A protein and the small-molecule ligand that binds it are described below.
Small molecule (SMILES): NC(=O)c1coc(CN(Cc2ccc3c(c2)OCO3)C(=O)c2coc(CN(Cc3ccc4c(c3)OCO4)C(=O)c3coc(CCl)n3)n2)n1

Binding-site contacts:
Ligand atom N6 contacts residue ASN11 of chain 1.A at 3.1 Å (h-bond).
Ligand atom C5 contacts residue TYR31 of chain 1.A at 3.3 Å (hydrophobic).
Ligand atom O5 contacts residue GLU39 of chain 1.A at 3.5 Å (salt-bridge).
Ligand atom C29 contacts residue TRP108 of chain 2.B at 3.5 Å (hydrophobic).
Ligand atom N6 contacts residue LEU13 of chain 1.A at 3.5 Å.
Ligand atom C30 contacts residue TRP96 of chain 1.A at 3.3 Å (hydrophobic).
Ligand atom C17 contacts residue TRP108 of chain 2.B at 3.6 Å (hydrophobic).
Ligand atom C2 contacts residue TRP67 of chain 1.A at 3.5 Å (hydrophobic).
Ligand atom O8 contacts residue TRP108 of chain 2.B at 3.2 Å.
Ligand atom N3 contacts residue ARG72 of chain 1.A at 3.5 Å (salt-bridge).
Ligand atom N5 contacts residue LEU13 of chain 1.A at 3.6 Å (h-bond).
Ligand atom N4 contacts residue TRP108 of chain 2.B at 3.6 Å.
Ligand atom O7 contacts residue SER15 of chain 1.A at 2.6 Å (h-bond).
Ligand atom O4 contacts residue TRP67 of chain 1.A at 3.4 Å.
Ligand atom C13 contacts residue TYR42 of chain 1.A at 3.4 Å (hydrophobic).
Ligand atom C11 contacts residue TRP108 of chain 2.B at 3.5 Å (hydrophobic).
Ligand atom O10 contacts residue GLU32 of chain 1.A at 3.5 Å (salt-bridge).
Ligand atom C20 contacts residue LEU13 of chain 1.A at 3.1 Å (hydrophobic).
Ligand atom C12 contacts residue TRP67 of chain 1.A at 3.5 Å (hydrophobic).
Ligand atom O7 contacts residue ASN11 of chain 1.A at 3.1 Å (h-bond).
Ligand atom C31 contacts residue SER40 of chain 1.A at 3.6 Å.
Ligand atom O2 contacts residue THR78 of chain 1.A at 3.1 Å (h-bond).
Ligand atom C4 contacts residue TRP80 of chain 1.A at 3.6 Å (hydrophobic).
Ligand atom C7 contacts residue TRP96 of chain 1.A at 3.3 Å (hydrophobic).
Ligand atom C15 contacts residue TYR42 of chain 1.A at 3.4 Å (hydrophobic).
Ligand atom O5 contacts residue ARG72 of chain 1.A at 2.8 Å (salt-bridge).
Ligand atom C19 contacts residue SER15 of chain 1.A at 3.5 Å.
Ligand atom O1 contacts residue TRP80 of chain 1.A at 3.4 Å.
Ligand atom C25 contacts residue SER15 of chain 1.A at 3.5 Å.
Ligand atom C15 contacts residue ARG72 of chain 1.A at 3.5 Å.
Ligand atom C30 contacts residue ASP116 of chain 1.A at 3.2 Å.
Ligand atom C1 contacts residue TRP67 of chain 1.A at 3.5 Å (hydrophobic).
Ligand atom C16 contacts residue TRP108 of chain 2.B at 3.5 Å (hydrophobic).
Ligand atom O5 contacts residue TYR42 of chain 1.A at 2.6 Å (h-bond).
Ligand atom CL1 contacts residue HIS115 of chain 1.A at 3.2 Å.
Ligand atom CL1 contacts residue TRP96 of chain 1.A at 3.3 Å.
Ligand atom C14 contacts residue TYR42 of chain 1.A at 3.0 Å (hydrophobic).
Ligand atom C7 contacts residue THR78 of chain 1.A at 3.6 Å.
Ligand atom C9 contacts residue TRP67 of chain 1.A at 3.6 Å (hydrophobic).
Ligand atom O7 contacts residue LEU13 of chain 1.A at 3.6 Å.

Sequence of chain 1.A:
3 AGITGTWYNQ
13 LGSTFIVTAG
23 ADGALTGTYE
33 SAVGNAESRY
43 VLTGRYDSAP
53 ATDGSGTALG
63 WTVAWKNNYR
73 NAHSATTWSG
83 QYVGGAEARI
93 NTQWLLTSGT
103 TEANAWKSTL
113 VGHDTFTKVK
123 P

Sequence of chain 2.B:
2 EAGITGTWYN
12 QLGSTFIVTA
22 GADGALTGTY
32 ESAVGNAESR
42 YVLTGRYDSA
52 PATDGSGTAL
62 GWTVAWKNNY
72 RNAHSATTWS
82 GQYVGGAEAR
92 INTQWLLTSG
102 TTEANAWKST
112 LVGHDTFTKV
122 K